Sequence of chain 1.C:
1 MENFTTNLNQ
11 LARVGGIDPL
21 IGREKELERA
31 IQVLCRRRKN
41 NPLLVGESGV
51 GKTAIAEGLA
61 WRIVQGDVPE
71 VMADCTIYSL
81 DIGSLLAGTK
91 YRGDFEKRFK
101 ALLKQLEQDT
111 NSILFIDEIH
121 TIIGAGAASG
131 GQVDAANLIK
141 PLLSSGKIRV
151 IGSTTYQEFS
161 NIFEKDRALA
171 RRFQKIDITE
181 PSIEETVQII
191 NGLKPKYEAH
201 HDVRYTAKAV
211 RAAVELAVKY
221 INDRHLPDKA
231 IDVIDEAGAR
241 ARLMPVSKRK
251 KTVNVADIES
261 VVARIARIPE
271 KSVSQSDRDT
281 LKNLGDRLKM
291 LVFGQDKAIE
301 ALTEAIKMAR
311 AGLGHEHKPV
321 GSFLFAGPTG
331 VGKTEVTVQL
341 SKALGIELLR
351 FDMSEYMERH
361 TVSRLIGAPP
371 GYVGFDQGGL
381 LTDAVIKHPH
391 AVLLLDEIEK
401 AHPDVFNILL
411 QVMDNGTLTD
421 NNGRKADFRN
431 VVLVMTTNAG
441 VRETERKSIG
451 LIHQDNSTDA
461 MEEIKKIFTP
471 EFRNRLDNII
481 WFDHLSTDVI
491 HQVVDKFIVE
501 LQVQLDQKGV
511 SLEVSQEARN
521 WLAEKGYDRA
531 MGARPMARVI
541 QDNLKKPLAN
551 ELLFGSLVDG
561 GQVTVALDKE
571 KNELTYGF

The protein below binds the small molecule below.
Small molecule (SMILES): Nc1ncnc2c1ncn2[C@@H]1O[C@H](COP(=O)(O)OP(=O)(O)OP(O)(O)=S)[C@@H](O)[C@H]1O

Binding-site contacts:
Ligand atom O2A contacts residue GLY332 of chain 1.D at 3.5 Å.
Ligand atom O1A contacts residue GLY332 of chain 1.D at 3.2 Å (h-bond).
Ligand atom O2G contacts residue ARG534 of chain 1.D at 3.5 Å (salt-bridge).
Ligand atom O5' contacts residue VAL331 of chain 1.D at 3.5 Å (h-bond).
Ligand atom O2G contacts residue GLU397 of chain 1.D at 3.6 Å (salt-bridge).
Ligand atom O2G contacts residue ARG475 of chain 1.C at 2.9 Å (salt-bridge).
Ligand atom PB contacts residue VAL331 of chain 1.D at 3.5 Å.
Ligand atom C2 contacts residue PHE293 of chain 1.D at 3.5 Å (hydrophobic).
Ligand atom O5' contacts residue ARG534 of chain 1.D at 3.5 Å (salt-bridge).
Ligand atom O1A contacts residue VAL331 of chain 1.D at 1.3 Å (h-bond).
Ligand atom O2A contacts residue GLU335 of chain 1.D at 3.0 Å (salt-bridge).
Ligand atom O3A contacts residue VAL331 of chain 1.D at 2.4 Å (h-bond).
Ligand atom C2 contacts residue LYS496 of chain 1.D at 3.4 Å.
Ligand atom O2B contacts residue GLY332 of chain 1.D at 3.7 Å.
Ligand atom O3G contacts residue ARG534 of chain 1.D at 2.9 Å (salt-bridge).
Ligand atom N1 contacts residue VAL292 of chain 1.D at 3.6 Å.
Ligand atom O2B contacts residue VAL331 of chain 1.D at 3.3 Å (h-bond).
Ligand atom N6 contacts residue LEU485 of chain 1.D at 3.6 Å.
Ligand atom O4' contacts residue GLU335 of chain 1.D at 3.5 Å.
Ligand atom N7 contacts residue VAL331 of chain 1.D at 3.3 Å.
Ligand atom O2' contacts residue PHE497 of chain 1.D at 3.3 Å.
Ligand atom O3G contacts residue GLY330 of chain 1.D at 3.1 Å (h-bond).
Ligand atom O3B contacts residue LYS333 of chain 1.D at 3.5 Å (salt-bridge).
Ligand atom O2' contacts residue ALA533 of chain 1.D at 3.1 Å.
Ligand atom O2B contacts residue THR334 of chain 1.D at 2.9 Å (h-bond).
Ligand atom N6 contacts residue PHE293 of chain 1.D at 2.9 Å (h-bond).
Ligand atom O1B contacts residue THR334 of chain 1.D at 3.1 Å (h-bond).
Ligand atom PA contacts residue VAL331 of chain 1.D at 2.1 Å.
Ligand atom S1G contacts residue THR329 of chain 1.D at 3.5 Å.
Ligand atom O2A contacts residue THR334 of chain 1.D at 3.3 Å (h-bond).
Ligand atom S1G contacts residue ASN438 of chain 1.D at 3.6 Å (h-bond).
Ligand atom O2B contacts residue LYS333 of chain 1.D at 2.9 Å (salt-bridge).
Ligand atom N3 contacts residue LYS496 of chain 1.D at 3.0 Å (salt-bridge).
Ligand atom N1 contacts residue PHE293 of chain 1.D at 2.8 Å (h-bond).
Ligand atom C2 contacts residue LEU291 of chain 1.D at 3.1 Å (hydrophobic).
Ligand atom C8 contacts residue VAL331 of chain 1.D at 3.1 Å (hydrophobic).
Ligand atom O3A contacts residue GLY330 of chain 1.D at 3.7 Å.
Ligand atom N7 contacts residue GLY332 of chain 1.D at 3.4 Å (h-bond).
Ligand atom O2A contacts residue VAL331 of chain 1.D at 2.9 Å (h-bond).
Ligand atom C6 contacts residue PHE293 of chain 1.D at 3.6 Å (hydrophobic).

Sequence of chain 1.D:
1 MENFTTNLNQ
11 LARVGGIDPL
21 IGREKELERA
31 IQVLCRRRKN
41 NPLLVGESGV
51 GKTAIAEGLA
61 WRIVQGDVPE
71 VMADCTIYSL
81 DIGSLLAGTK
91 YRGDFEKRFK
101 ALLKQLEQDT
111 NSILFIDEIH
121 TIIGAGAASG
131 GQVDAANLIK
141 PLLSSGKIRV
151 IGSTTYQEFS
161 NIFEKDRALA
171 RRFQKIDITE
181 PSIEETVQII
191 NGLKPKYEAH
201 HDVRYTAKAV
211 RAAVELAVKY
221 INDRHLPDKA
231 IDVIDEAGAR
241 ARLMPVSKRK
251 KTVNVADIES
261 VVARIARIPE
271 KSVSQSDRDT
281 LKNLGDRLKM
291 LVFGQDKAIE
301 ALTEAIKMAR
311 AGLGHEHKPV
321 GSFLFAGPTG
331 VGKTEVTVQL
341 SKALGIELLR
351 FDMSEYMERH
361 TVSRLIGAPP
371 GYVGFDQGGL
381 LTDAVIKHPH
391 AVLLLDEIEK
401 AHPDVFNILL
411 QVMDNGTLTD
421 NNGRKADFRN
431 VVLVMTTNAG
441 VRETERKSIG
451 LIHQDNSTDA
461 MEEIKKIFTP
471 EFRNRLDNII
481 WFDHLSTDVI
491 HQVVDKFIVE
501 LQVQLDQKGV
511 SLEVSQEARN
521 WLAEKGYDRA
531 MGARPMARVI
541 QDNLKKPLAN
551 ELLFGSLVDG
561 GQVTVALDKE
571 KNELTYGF